Sequence of chain 3.E:
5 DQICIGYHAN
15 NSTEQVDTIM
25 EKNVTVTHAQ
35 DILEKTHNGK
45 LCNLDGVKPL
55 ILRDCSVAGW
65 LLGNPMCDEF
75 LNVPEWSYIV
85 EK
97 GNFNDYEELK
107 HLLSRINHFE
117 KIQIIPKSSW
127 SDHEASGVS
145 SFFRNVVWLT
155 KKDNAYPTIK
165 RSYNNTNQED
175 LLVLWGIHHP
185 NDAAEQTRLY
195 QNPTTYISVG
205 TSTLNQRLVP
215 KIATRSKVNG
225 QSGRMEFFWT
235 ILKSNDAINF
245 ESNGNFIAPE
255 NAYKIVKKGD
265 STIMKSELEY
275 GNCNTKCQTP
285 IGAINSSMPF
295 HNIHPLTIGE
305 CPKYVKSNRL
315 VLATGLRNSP

A protein and the small-molecule ligand that binds it are described below.
Small molecule (SMILES): CC(=O)N[C@@H]1[C@@H](O)[C@H](O)[C@@H](CO)O[C@H]1O

Binding-site contacts:
Ligand atom C7 contacts residue ASN15 of chain 3.E at 4.4 Å.
Ligand atom C5 contacts residue ASN15 of chain 3.E at 3.4 Å.
Ligand atom N2 contacts residue ASN15 of chain 3.E at 3.4 Å (h-bond).
Ligand atom C2 contacts residue ASN15 of chain 3.E at 2.8 Å.
Ligand atom C3 contacts residue ASN15 of chain 3.E at 3.8 Å.
Ligand atom C6 contacts residue ASN15 of chain 3.E at 4.5 Å.
Ligand atom C4 contacts residue ASN15 of chain 3.E at 4.2 Å.
Ligand atom O5 contacts residue ASN15 of chain 3.E at 2.3 Å (h-bond).
Ligand atom C1 contacts residue ASN15 of chain 3.E at 1.4 Å.